Binding-site contacts:
Ligand atom O6' contacts residue PHE188 of chain 2.A at 3.7 Å.
Ligand atom C4 contacts residue TYR157 of chain 2.A at 3.6 Å (hydrophobic).
Ligand atom O1A contacts residue TYR157 of chain 2.A at 2.8 Å (h-bond).
Ligand atom PA contacts residue GLN161 of chain 2.A at 3.8 Å.
Ligand atom O6' contacts residue HIS64 of chain 2.A at 3.0 Å (h-bond).
Ligand atom C4' contacts residue ASP366 of chain 2.A at 3.4 Å.
Ligand atom C2 contacts residue TYR157 of chain 2.A at 3.5 Å (hydrophobic).
Ligand atom O3A contacts residue TYR187 of chain 2.A at 3.5 Å (h-bond).
Ligand atom N3 contacts residue PHE153 of chain 2.A at 2.9 Å (h-bond).
Ligand atom C5 contacts residue ASN278 of chain 2.A at 3.7 Å.
Ligand atom C2 contacts residue PHE153 of chain 2.A at 3.5 Å (hydrophobic).
Ligand atom C5 contacts residue TYR157 of chain 2.A at 3.5 Å (hydrophobic).
Ligand atom N3 contacts residue ASN280 of chain 2.A at 3.8 Å.
Ligand atom O2C contacts residue THR158 of chain 2.A at 2.8 Å (h-bond).
Ligand atom O6' contacts residue ASP366 of chain 2.A at 3.5 Å (salt-bridge).
Ligand atom O2 contacts residue THR158 of chain 2.A at 3.4 Å (h-bond).
Ligand atom O2A contacts residue GLN161 of chain 2.A at 3.2 Å (h-bond).
Ligand atom O6' contacts residue FAD1 of chain 2.B at 3.6 Å.
Ligand atom C2C contacts residue THR158 of chain 2.A at 3.2 Å.
Ligand atom C3C contacts residue GLN161 of chain 2.A at 3.2 Å.
Ligand atom N1 contacts residue TYR157 of chain 2.A at 3.7 Å.
Ligand atom O1B contacts residue TYR187 of chain 2.A at 3.0 Å (h-bond).
Ligand atom O2 contacts residue PHE153 of chain 2.A at 3.3 Å (h-bond).
Ligand atom O4' contacts residue ASP366 of chain 2.A at 3.0 Å (salt-bridge).
Ligand atom O2B contacts residue ARG288 of chain 2.A at 3.5 Å (salt-bridge).
Ligand atom O1A contacts residue ARG288 of chain 2.A at 3.3 Å (salt-bridge).
Ligand atom PB contacts residue TYR187 of chain 2.A at 3.7 Å.
Ligand atom O4 contacts residue ASN278 of chain 2.A at 3.1 Å (h-bond).
Ligand atom C6' contacts residue FAD1 of chain 2.B at 3.7 Å.
Ligand atom N3 contacts residue TYR157 of chain 2.A at 3.5 Å.
Ligand atom O1A contacts residue GLN161 of chain 2.A at 3.6 Å (h-bond).
Ligand atom C4 contacts residue PHE98 of chain 2.A at 3.5 Å (hydrophobic).
Ligand atom C4 contacts residue ASN280 of chain 2.A at 3.8 Å.
Ligand atom C4 contacts residue ASN278 of chain 2.A at 3.7 Å.
Ligand atom O3C contacts residue GLN161 of chain 2.A at 2.5 Å (h-bond).
Ligand atom O3' contacts residue TYR364 of chain 2.A at 3.8 Å.
Ligand atom O4 contacts residue PHE98 of chain 2.A at 3.2 Å.
Ligand atom O4 contacts residue ASN280 of chain 2.A at 3.0 Å (h-bond).
Ligand atom O2 contacts residue ILE154 of chain 2.A at 3.1 Å.
Ligand atom C6 contacts residue TYR157 of chain 2.A at 3.6 Å (hydrophobic).

Sequence of chain 2.A:
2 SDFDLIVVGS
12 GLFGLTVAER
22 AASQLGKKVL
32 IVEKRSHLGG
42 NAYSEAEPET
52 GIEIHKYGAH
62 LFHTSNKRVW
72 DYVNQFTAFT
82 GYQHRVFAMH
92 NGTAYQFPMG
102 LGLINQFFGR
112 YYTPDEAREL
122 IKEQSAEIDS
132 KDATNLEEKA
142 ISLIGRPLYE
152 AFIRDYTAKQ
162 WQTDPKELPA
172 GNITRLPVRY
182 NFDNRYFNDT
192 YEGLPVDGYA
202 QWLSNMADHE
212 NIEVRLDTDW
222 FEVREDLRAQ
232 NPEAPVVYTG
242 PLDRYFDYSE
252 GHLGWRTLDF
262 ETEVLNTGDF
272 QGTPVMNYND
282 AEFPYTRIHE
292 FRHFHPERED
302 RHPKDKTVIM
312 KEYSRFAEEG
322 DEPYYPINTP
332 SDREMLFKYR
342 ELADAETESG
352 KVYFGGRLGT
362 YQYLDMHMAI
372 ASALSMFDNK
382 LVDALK

The protein below binds the small molecule below.
Small molecule (SMILES): O=c1ccn([C@@H]2O[C@H](CO[P](=O)(O)O[P](=O)(O)O[C@H]3O[C@H](CO)[C@@H](O)[C@H](O)[C@H]3O)[C@@H](O)[C@H]2O)c(=O)[nH]1